This small molecule binds to this protein.
Small molecule (SMILES): OC[C@@H](O)C(O)[C@@H](O)CO

Binding-site contacts:
Ligand atom O1 contacts residue CYS194 of chain 2.A at 4.0 Å.
Ligand atom C3 contacts residue GLY196 of chain 2.A at 4.5 Å.
Ligand atom C3 contacts residue ASP23 of chain 2.A at 3.8 Å.
Ligand atom O4 contacts residue GLY88 of chain 2.A at 3.4 Å.
Ligand atom C5 contacts residue THR195 of chain 2.A at 4.3 Å.
Ligand atom C1 contacts residue CYS194 of chain 2.A at 4.4 Å (hydrophobic).
Ligand atom O3 contacts residue ASP23 of chain 2.A at 3.5 Å (salt-bridge).
Ligand atom C3 contacts residue PHE89 of chain 2.A at 4.5 Å (hydrophobic).
Ligand atom C2 contacts residue THR195 of chain 2.A at 4.4 Å.
Ligand atom O4 contacts residue PHE89 of chain 2.A at 3.9 Å.
Ligand atom C4 contacts residue GLY196 of chain 2.A at 4.0 Å.
Ligand atom C2 contacts residue GLY196 of chain 2.A at 4.0 Å.
Ligand atom C1 contacts residue PHE89 of chain 2.A at 4.3 Å (hydrophobic).
Ligand atom O1 contacts residue GLY192 of chain 2.A at 3.9 Å.
Ligand atom C2 contacts residue GLY192 of chain 2.A at 4.0 Å.
Ligand atom C5 contacts residue THR24 of chain 2.A at 4.0 Å.
Ligand atom O5 contacts residue THR195 of chain 2.A at 3.4 Å (h-bond).
Ligand atom O3 contacts residue PRO191 of chain 2.A at 4.3 Å.
Ligand atom C2 contacts residue PHE89 of chain 2.A at 4.2 Å (hydrophobic).
Ligand atom C1 contacts residue GLY192 of chain 2.A at 3.2 Å.
Ligand atom C3 contacts residue GLY192 of chain 2.A at 4.0 Å.
Ligand atom O5 contacts residue ASP23 of chain 2.A at 2.9 Å (salt-bridge).
Ligand atom O2 contacts residue PHE89 of chain 2.A at 3.0 Å (h-bond).
Ligand atom O5 contacts residue THR24 of chain 2.A at 4.5 Å.
Ligand atom O2 contacts residue GLY88 of chain 2.A at 3.7 Å.
Ligand atom C5 contacts residue ASP23 of chain 2.A at 3.8 Å.
Ligand atom C1 contacts residue PRO191 of chain 2.A at 4.3 Å (hydrophobic).
Ligand atom O1 contacts residue PRO78 of chain 2.A at 3.7 Å.
Ligand atom O5 contacts residue ASN25 of chain 2.A at 3.9 Å.
Ligand atom C3 contacts residue THR195 of chain 2.A at 4.0 Å.
Ligand atom C4 contacts residue THR195 of chain 2.A at 4.2 Å.
Ligand atom O3 contacts residue PHE89 of chain 2.A at 3.6 Å.

Sequence of chain 2.A:
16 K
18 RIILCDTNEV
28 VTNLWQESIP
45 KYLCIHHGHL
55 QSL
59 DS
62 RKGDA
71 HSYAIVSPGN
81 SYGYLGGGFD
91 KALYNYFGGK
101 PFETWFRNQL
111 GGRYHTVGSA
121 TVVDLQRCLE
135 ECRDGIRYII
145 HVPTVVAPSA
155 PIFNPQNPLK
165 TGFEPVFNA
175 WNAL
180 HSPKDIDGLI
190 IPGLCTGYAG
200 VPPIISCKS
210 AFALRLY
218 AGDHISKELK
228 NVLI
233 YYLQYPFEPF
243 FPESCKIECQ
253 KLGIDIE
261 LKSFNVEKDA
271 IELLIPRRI